Sequence of chain 55.E:
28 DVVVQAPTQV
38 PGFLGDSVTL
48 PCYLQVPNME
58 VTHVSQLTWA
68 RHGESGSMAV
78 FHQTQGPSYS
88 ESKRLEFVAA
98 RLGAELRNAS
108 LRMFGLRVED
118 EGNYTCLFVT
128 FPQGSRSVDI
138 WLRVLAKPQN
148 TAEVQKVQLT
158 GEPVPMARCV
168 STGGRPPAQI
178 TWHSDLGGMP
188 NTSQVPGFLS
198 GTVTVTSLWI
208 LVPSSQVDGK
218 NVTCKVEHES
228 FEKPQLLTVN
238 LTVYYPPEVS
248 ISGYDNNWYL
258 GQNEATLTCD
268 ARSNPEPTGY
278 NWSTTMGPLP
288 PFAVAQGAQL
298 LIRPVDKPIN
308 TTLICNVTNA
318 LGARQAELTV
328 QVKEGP

A protein and the small-molecule ligand that binds it are described below.
Small molecule (SMILES): CC(=O)N[C@H]1[C@H](O[C@H]2[C@H](O)[C@@H](NC(C)=O)CO[C@@H]2CO[C@@H]2O[C@@H](C)[C@@H](O)[C@@H](O)[C@@H]2O)O[C@H](CO)[C@@H](O[C@@H]2O[C@H](CO)[C@@H](O)[C@H](O)[C@@H]2O)[C@@H]1O

Binding-site contacts:
Ligand atom O6 contacts residue GLN328 of chain 55.E at 4.3 Å.
Ligand atom C8 contacts residue ILE306 of chain 55.E at 3.7 Å (hydrophobic).
Ligand atom C4 contacts residue ASN307 of chain 55.E at 4.2 Å.
Ligand atom N2 contacts residue ASN307 of chain 55.E at 3.0 Å (h-bond).
Ligand atom C5 contacts residue ASN307 of chain 55.E at 3.6 Å.
Ligand atom C2 contacts residue ASN307 of chain 55.E at 2.5 Å.
Ligand atom C7 contacts residue ASN307 of chain 55.E at 4.1 Å.
Ligand atom O5 contacts residue ASN307 of chain 55.E at 2.3 Å (h-bond).
Ligand atom C8 contacts residue PRO305 of chain 55.E at 2.9 Å (hydrophobic).
Ligand atom C8 contacts residue ASN307 of chain 55.E at 4.5 Å.
Ligand atom C1 contacts residue ASN307 of chain 55.E at 1.4 Å.
Ligand atom C7 contacts residue PRO305 of chain 55.E at 4.3 Å (hydrophobic).
Ligand atom C3 contacts residue ASN307 of chain 55.E at 3.8 Å.